Sequence of chain 2.A:
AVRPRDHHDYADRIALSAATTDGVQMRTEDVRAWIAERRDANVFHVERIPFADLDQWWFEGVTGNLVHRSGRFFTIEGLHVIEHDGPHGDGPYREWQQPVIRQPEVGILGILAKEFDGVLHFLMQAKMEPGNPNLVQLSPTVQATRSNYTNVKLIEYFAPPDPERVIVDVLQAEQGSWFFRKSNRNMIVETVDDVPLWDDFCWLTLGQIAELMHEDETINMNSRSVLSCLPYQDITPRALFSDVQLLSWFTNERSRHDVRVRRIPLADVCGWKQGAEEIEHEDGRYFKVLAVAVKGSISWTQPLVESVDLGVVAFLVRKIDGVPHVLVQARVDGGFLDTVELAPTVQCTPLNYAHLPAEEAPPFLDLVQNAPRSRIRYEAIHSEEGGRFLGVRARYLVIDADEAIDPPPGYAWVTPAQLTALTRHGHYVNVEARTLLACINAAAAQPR

Binding-site contacts:
Ligand atom O1 contacts residue CYS368 of chain 2.A at 3.6 Å.
Ligand atom C51 contacts residue TRP106 of chain 2.A at 3.5 Å (hydrophobic).
Ligand atom C51 contacts residue TYR302 of chain 2.A at 3.6 Å (hydrophobic).
Ligand atom O21 contacts residue TYR302 of chain 2.A at 3.5 Å (h-bond).
Ligand atom C5A contacts residue TYR302 of chain 2.A at 3.5 Å (hydrophobic).
Ligand atom C61 contacts residue TYR302 of chain 2.A at 3.5 Å (hydrophobic).
Ligand atom O1P contacts residue SER193 of chain 2.A at 3.5 Å.
Ligand atom O3' contacts residue ARG104 of chain 2.A at 3.0 Å (salt-bridge).
Ligand atom C41 contacts residue TRP106 of chain 2.A at 3.3 Å (hydrophobic).
Ligand atom O3P contacts residue CYS368 of chain 2.A at 3.5 Å.
Ligand atom C6 contacts residue VAL333 of chain 2.A at 3.6 Å (hydrophobic).
Ligand atom O1 contacts residue ARG351 of chain 2.A at 3.1 Å (salt-bridge).
Ligand atom C6 contacts residue CYS368 of chain 2.A at 3.5 Å (hydrophobic).
Ligand atom N11 contacts residue TYR302 of chain 2.A at 3.6 Å.
Ligand atom O5 contacts residue THR369 of chain 2.A at 3.6 Å.
Ligand atom N31 contacts residue TYR302 of chain 2.A at 3.4 Å.
Ligand atom O2 contacts residue GLN367 of chain 2.A at 3.1 Å (h-bond).
Ligand atom O3P contacts residue ASN372 of chain 2.A at 3.0 Å (h-bond).
Ligand atom O5 contacts residue CYS368 of chain 2.A at 3.2 Å.
Ligand atom O3P contacts residue THR369 of chain 2.A at 2.7 Å (h-bond).
Ligand atom C3 contacts residue TRP194 of chain 2.A at 3.5 Å (hydrophobic).
Ligand atom O21 contacts residue TRP106 of chain 2.A at 3.3 Å.
Ligand atom O3 contacts residue SER193 of chain 2.A at 2.7 Å (h-bond).
Ligand atom O2 contacts residue SER193 of chain 2.A at 3.6 Å.
Ligand atom O41 contacts residue TYR302 of chain 2.A at 3.6 Å.
Ligand atom O4P contacts residue TYR373 of chain 2.A at 2.4 Å (h-bond).
Ligand atom C21 contacts residue TYR302 of chain 2.A at 3.5 Å (hydrophobic).
Ligand atom C5A contacts residue GLN108 of chain 2.A at 3.5 Å.
Ligand atom C41 contacts residue TYR302 of chain 2.A at 3.4 Å (hydrophobic).
Ligand atom O4' contacts residue TYR302 of chain 2.A at 3.3 Å.
Ligand atom O4 contacts residue TRP194 of chain 2.A at 3.5 Å.
Ligand atom O4P contacts residue ARG351 of chain 2.A at 3.2 Å (salt-bridge).
Ligand atom C2' contacts residue TRP106 of chain 2.A at 3.7 Å (hydrophobic).
Ligand atom O3 contacts residue TRP194 of chain 2.A at 3.2 Å.
Ligand atom O3P contacts residue TYR373 of chain 2.A at 3.6 Å.
Ligand atom C21 contacts residue TRP106 of chain 2.A at 3.4 Å (hydrophobic).
Ligand atom O41 contacts residue TRP288 of chain 2.A at 3.1 Å (h-bond).
Ligand atom N31 contacts residue TRP106 of chain 2.A at 3.4 Å.
Ligand atom OPP contacts residue ASN372 of chain 2.A at 3.4 Å (h-bond).
Ligand atom O41 contacts residue GLN107 of chain 2.A at 3.4 Å (h-bond).

The small molecule below binds the protein below.
Small molecule (SMILES): Cc1cn([C@H]2C[C@H](O)[C@@H](CO[P](=O)(O)O[P](=O)(O)O[C@H]3O[C@@H](C)[C@H](O)[C@@H](O)[C@H]3O)O2)c(=O)[nH]c1=O